A small-molecule ligand and the protein it binds are described below.
Small molecule (SMILES): N[C@@H](Cn1cc(I)c(=O)[nH]c1=O)C(=O)O

Sequence of chain 2.B:
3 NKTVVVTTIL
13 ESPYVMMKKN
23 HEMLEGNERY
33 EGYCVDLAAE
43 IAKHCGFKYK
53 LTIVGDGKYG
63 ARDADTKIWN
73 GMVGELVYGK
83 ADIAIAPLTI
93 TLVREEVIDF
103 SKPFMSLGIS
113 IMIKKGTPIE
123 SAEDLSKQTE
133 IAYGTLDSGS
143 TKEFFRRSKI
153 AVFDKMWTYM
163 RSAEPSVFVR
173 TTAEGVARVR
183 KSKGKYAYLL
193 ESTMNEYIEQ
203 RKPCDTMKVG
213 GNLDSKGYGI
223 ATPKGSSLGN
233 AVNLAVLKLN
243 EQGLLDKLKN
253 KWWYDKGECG

Binding-site contacts:
Ligand atom N8 contacts residue THR91 of chain 2.B at 2.9 Å (h-bond).
Ligand atom O4 contacts residue LEU192 of chain 2.B at 3.2 Å.
Ligand atom C9 contacts residue THR91 of chain 2.B at 3.9 Å.
Ligand atom O92 contacts residue ARG96 of chain 2.B at 2.6 Å (salt-bridge).
Ligand atom N1 contacts residue GLU193 of chain 2.B at 3.6 Å (salt-bridge).
Ligand atom N8 contacts residue GLU193 of chain 2.B at 3.2 Å (salt-bridge).
Ligand atom O4 contacts residue GLU193 of chain 2.B at 3.1 Å (salt-bridge).
Ligand atom C9 contacts residue TYR61 of chain 2.B at 3.7 Å (hydrophobic).
Ligand atom I5 contacts residue THR174 of chain 2.B at 4.0 Å.
Ligand atom O92 contacts residue SER142 of chain 2.B at 3.1 Å (h-bond).
Ligand atom O91 contacts residue ARG96 of chain 2.B at 2.6 Å (salt-bridge).
Ligand atom O91 contacts residue THR91 of chain 2.B at 2.9 Å (h-bond).
Ligand atom N3 contacts residue THR143 of chain 2.B at 2.8 Å (h-bond).
Ligand atom C4 contacts residue THR143 of chain 2.B at 3.7 Å.
Ligand atom C6 contacts residue GLU193 of chain 2.B at 3.2 Å.
Ligand atom O91 contacts residue LEU90 of chain 2.B at 3.6 Å.
Ligand atom C5 contacts residue GLU193 of chain 2.B at 3.3 Å.
Ligand atom O91 contacts residue PRO89 of chain 2.B at 4.0 Å.
Ligand atom O92 contacts residue TYR61 of chain 2.B at 3.3 Å.
Ligand atom C2 contacts residue GLU193 of chain 2.B at 3.8 Å.
Ligand atom I5 contacts residue GLU13 of chain 2.B at 3.6 Å.
Ligand atom N3 contacts residue LEU138 of chain 2.B at 4.0 Å.
Ligand atom C9 contacts residue SER142 of chain 2.B at 3.7 Å.
Ligand atom C8 contacts residue GLU193 of chain 2.B at 3.7 Å.
Ligand atom O92 contacts residue GLY141 of chain 2.B at 3.4 Å.
Ligand atom O91 contacts residue TYR61 of chain 2.B at 3.7 Å.
Ligand atom C8 contacts residue THR91 of chain 2.B at 3.5 Å.
Ligand atom O2 contacts residue THR143 of chain 2.B at 3.0 Å (h-bond).
Ligand atom N8 contacts residue PRO89 of chain 2.B at 2.9 Å (h-bond).
Ligand atom C8 contacts residue SER142 of chain 2.B at 3.4 Å.
Ligand atom O4 contacts residue THR143 of chain 2.B at 4.0 Å.
Ligand atom C4 contacts residue GLU193 of chain 2.B at 3.5 Å.
Ligand atom O2 contacts residue GLY141 of chain 2.B at 3.5 Å.
Ligand atom C7 contacts residue TYR61 of chain 2.B at 3.7 Å (hydrophobic).
Ligand atom O2 contacts residue SER142 of chain 2.B at 3.1 Å (h-bond).
Ligand atom C2 contacts residue THR143 of chain 2.B at 3.3 Å.
Ligand atom N3 contacts residue GLU193 of chain 2.B at 3.7 Å.
Ligand atom C9 contacts residue ARG96 of chain 2.B at 3.3 Å.
Ligand atom N8 contacts residue TYR220 of chain 2.B at 3.8 Å.
Ligand atom I5 contacts residue MET196 of chain 2.B at 3.6 Å.